Sequence of chain 1.C:
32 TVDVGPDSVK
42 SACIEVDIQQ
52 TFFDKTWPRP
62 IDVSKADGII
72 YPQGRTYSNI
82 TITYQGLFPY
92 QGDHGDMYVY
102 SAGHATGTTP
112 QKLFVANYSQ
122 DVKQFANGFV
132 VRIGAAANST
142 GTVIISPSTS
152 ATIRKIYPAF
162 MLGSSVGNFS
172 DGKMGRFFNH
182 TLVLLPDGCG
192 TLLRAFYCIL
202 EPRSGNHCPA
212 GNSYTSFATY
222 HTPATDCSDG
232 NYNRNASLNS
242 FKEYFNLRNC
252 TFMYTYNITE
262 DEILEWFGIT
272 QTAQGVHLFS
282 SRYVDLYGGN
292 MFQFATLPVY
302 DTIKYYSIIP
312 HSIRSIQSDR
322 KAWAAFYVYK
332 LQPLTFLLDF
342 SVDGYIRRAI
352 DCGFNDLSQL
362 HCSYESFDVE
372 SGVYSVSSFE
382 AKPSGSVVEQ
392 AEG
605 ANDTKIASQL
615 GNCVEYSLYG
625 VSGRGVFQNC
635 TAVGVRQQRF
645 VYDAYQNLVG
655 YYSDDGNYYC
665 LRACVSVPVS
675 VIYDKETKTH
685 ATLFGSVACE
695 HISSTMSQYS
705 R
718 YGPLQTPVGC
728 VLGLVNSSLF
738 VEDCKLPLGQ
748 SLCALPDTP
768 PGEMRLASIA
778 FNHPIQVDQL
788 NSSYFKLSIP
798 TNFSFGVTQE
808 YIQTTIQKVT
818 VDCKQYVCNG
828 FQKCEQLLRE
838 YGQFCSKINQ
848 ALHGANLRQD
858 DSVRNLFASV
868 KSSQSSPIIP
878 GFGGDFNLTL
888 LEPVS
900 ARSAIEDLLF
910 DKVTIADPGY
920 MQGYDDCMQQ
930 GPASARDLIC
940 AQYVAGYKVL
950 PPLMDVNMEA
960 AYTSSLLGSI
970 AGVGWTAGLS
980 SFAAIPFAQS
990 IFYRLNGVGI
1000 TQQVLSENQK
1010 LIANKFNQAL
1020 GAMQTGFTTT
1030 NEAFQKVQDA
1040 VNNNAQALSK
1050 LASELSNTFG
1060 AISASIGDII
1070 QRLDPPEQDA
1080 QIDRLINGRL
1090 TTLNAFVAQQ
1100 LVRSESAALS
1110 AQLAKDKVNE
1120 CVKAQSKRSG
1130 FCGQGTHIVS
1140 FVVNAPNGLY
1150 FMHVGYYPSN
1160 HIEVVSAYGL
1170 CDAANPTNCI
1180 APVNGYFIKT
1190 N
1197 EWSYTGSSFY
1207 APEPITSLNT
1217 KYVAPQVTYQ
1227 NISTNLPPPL

Binding-site contacts:
Ligand atom C4 contacts residue ASN606 of chain 1.C at 4.1 Å.
Ligand atom N2 contacts residue ASN606 of chain 1.C at 2.8 Å (h-bond).
Ligand atom C7 contacts residue ASN606 of chain 1.C at 3.2 Å.
Ligand atom C2 contacts residue ASN606 of chain 1.C at 2.4 Å.
Ligand atom O5 contacts residue ASN606 of chain 1.C at 2.4 Å (h-bond).
Ligand atom C8 contacts residue ASN606 of chain 1.C at 3.7 Å.
Ligand atom C8 contacts residue ALA605 of chain 1.C at 3.9 Å (hydrophobic).
Ligand atom C1 contacts residue ASN606 of chain 1.C at 1.4 Å.
Ligand atom C3 contacts residue ASN606 of chain 1.C at 3.7 Å.
Ligand atom C5 contacts residue ASN606 of chain 1.C at 3.7 Å.
Ligand atom C8 contacts residue ASP607 of chain 1.C at 3.2 Å.
Ligand atom O7 contacts residue ASN606 of chain 1.C at 3.4 Å (h-bond).

The protein below binds the small molecule below.
Small molecule (SMILES): CC(=O)N[C@@H]1[C@@H](O)[C@H](O)[C@@H](CO)O[C@H]1O